Sequence of chain 4.A:
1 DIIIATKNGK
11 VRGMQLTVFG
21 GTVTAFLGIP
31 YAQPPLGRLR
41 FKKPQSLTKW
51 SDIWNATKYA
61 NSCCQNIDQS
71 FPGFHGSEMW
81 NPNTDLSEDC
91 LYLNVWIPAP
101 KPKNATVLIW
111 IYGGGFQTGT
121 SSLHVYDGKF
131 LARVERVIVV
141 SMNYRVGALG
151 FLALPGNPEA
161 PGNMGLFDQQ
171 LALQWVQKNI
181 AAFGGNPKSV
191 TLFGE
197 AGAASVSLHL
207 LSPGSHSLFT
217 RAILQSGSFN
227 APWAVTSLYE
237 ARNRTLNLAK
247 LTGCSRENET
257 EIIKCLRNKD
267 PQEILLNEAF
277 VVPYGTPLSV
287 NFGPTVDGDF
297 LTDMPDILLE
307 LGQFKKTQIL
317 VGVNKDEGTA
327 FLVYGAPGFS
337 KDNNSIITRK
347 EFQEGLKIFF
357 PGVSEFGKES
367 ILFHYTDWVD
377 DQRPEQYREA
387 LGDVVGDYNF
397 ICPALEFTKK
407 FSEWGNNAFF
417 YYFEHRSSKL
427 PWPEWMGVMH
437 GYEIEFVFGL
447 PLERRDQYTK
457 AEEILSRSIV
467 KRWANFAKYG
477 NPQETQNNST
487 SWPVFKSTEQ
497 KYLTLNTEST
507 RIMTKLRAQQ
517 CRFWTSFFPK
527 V

The small molecule below binds the protein below.
Small molecule (SMILES): CN1C=CC=C/C1=C/NO

Binding-site contacts:
Ligand atom O1 contacts residue TRP80 of chain 4.A at 4.2 Å.
Ligand atom C4 contacts residue HIS436 of chain 4.A at 4.0 Å.
Ligand atom C2 contacts residue GLY114 of chain 4.A at 3.3 Å.
Ligand atom N1 contacts residue TRP80 of chain 4.A at 4.2 Å.
Ligand atom C3 contacts residue TRP80 of chain 4.A at 4.2 Å (hydrophobic).
Ligand atom C2 contacts residue GLY113 of chain 4.A at 3.5 Å.
Ligand atom C5 contacts residue SBG196 of chain 4.A at 4.4 Å.
Ligand atom O1 contacts residue TYR438 of chain 4.A at 3.9 Å.
Ligand atom N2 contacts residue GLY437 of chain 4.A at 4.2 Å.
Ligand atom C1 contacts residue GLY113 of chain 4.A at 4.2 Å.
Ligand atom C4 contacts residue SBG196 of chain 4.A at 4.1 Å.
Ligand atom C1 contacts residue GLY114 of chain 4.A at 3.5 Å.
Ligand atom N1 contacts residue SBG196 of chain 4.A at 4.4 Å.
Ligand atom C6 contacts residue HIS436 of chain 4.A at 4.3 Å.
Ligand atom C5 contacts residue HIS436 of chain 4.A at 4.3 Å.
Ligand atom N2 contacts residue HIS436 of chain 4.A at 3.2 Å (h-bond).
Ligand atom C4 contacts residue TRP80 of chain 4.A at 3.9 Å (hydrophobic).
Ligand atom O1 contacts residue ALA326 of chain 4.A at 4.0 Å.
Ligand atom C6 contacts residue TRP80 of chain 4.A at 3.5 Å (hydrophobic).
Ligand atom C7 contacts residue TRP80 of chain 4.A at 4.1 Å (hydrophobic).
Ligand atom N2 contacts residue TRP80 of chain 4.A at 4.0 Å.
Ligand atom C3 contacts residue GLU195 of chain 4.A at 3.1 Å.
Ligand atom O1 contacts residue GLY437 of chain 4.A at 4.4 Å.
Ligand atom C3 contacts residue HIS436 of chain 4.A at 4.3 Å.
Ligand atom C4 contacts residue GLY437 of chain 4.A at 4.4 Å.
Ligand atom C3 contacts residue SBG196 of chain 4.A at 3.8 Å.
Ligand atom O1 contacts residue HIS436 of chain 4.A at 2.6 Å (h-bond).
Ligand atom C1 contacts residue SBG196 of chain 4.A at 4.0 Å.
Ligand atom C4 contacts residue GLU195 of chain 4.A at 4.0 Å.
Ligand atom C3 contacts residue GLY114 of chain 4.A at 4.4 Å.
Ligand atom C2 contacts residue SBG196 of chain 4.A at 3.8 Å.
Ligand atom C2 contacts residue GLU195 of chain 4.A at 4.0 Å.
Ligand atom C5 contacts residue TRP80 of chain 4.A at 3.9 Å (hydrophobic).